Binding-site contacts:
Ligand atom C2 contacts residue ASN24 of chain 1.B at 3.1 Å.
Ligand atom O5' contacts residue GLU196 of chain 1.B at 2.6 Å (salt-bridge).
Ligand atom C4 contacts residue ASP52 of chain 1.B at 3.5 Å.
Ligand atom O2' contacts residue ASP27 of chain 1.B at 3.4 Å (salt-bridge).
Ligand atom C5 contacts residue TRP272 of chain 1.B at 3.6 Å (hydrophobic).
Ligand atom O5' contacts residue ASN185 of chain 1.B at 2.7 Å (h-bond).
Ligand atom C2 contacts residue TYR269 of chain 1.B at 3.1 Å (hydrophobic).
Ligand atom N4' contacts residue ASN198 of chain 1.B at 3.2 Å (h-bond).
Ligand atom C4' contacts residue MET176 of chain 1.B at 3.5 Å (hydrophobic).
Ligand atom O3' contacts residue ASN198 of chain 1.B at 3.1 Å (h-bond).
Ligand atom C4' contacts residue ASN198 of chain 1.B at 3.5 Å.
Ligand atom N3 contacts residue ASP52 of chain 1.B at 2.6 Å (salt-bridge).
Ligand atom C5' contacts residue ASN185 of chain 1.B at 3.8 Å.
Ligand atom C4' contacts residue GLU196 of chain 1.B at 3.3 Å.
Ligand atom O3' contacts residue THR149 of chain 1.B at 2.7 Å (h-bond).
Ligand atom C6 contacts residue TRP95 of chain 1.B at 3.5 Å (hydrophobic).
Ligand atom N7 contacts residue TRP95 of chain 1.B at 3.5 Å.
Ligand atom C5' contacts residue MET176 of chain 1.B at 3.6 Å (hydrophobic).
Ligand atom C3' contacts residue MET176 of chain 1.B at 3.7 Å (hydrophobic).
Ligand atom N1 contacts residue TRP95 of chain 1.B at 3.6 Å.
Ligand atom O3' contacts residue ASP273 of chain 1.B at 2.5 Å (salt-bridge).
Ligand atom C3' contacts residue CA1 of chain 1.E at 3.6 Å.
Ligand atom C2' contacts residue TRP272 of chain 1.B at 3.6 Å (hydrophobic).
Ligand atom O2' contacts residue CA1 of chain 1.E at 2.5 Å.
Ligand atom O2' contacts residue ASP52 of chain 1.B at 3.6 Å (salt-bridge).
Ligand atom C5' contacts residue GLU196 of chain 1.B at 3.1 Å.
Ligand atom N1 contacts residue TYR269 of chain 1.B at 3.1 Å (h-bond).
Ligand atom C1' contacts residue ASP52 of chain 1.B at 3.4 Å.
Ligand atom C2 contacts residue ASP52 of chain 1.B at 3.5 Å.
Ligand atom O2' contacts residue ASP273 of chain 1.B at 3.0 Å (salt-bridge).
Ligand atom N7 contacts residue TRP272 of chain 1.B at 3.5 Å.
Ligand atom O3' contacts residue CA1 of chain 1.E at 2.6 Å.
Ligand atom N3 contacts residue ASN24 of chain 1.B at 3.4 Å.
Ligand atom O6 contacts residue TRP95 of chain 1.B at 3.4 Å.
Ligand atom C5 contacts residue TRP95 of chain 1.B at 3.5 Å (hydrophobic).
Ligand atom C5' contacts residue TRP272 of chain 1.B at 3.7 Å (hydrophobic).
Ligand atom C2' contacts residue CA1 of chain 1.E at 3.5 Å.
Ligand atom C3' contacts residue ASP273 of chain 1.B at 3.2 Å.
Ligand atom O3' contacts residue MET176 of chain 1.B at 3.7 Å.
Ligand atom C9 contacts residue ASP52 of chain 1.B at 3.8 Å.

The protein below binds the small molecule below.
Small molecule (SMILES): O=c1[nH]cnc2c([C@@H]3N[C@H](CO)[C@@H](O)[C@H]3O)c[nH]c12

Sequence of chain 1.B:
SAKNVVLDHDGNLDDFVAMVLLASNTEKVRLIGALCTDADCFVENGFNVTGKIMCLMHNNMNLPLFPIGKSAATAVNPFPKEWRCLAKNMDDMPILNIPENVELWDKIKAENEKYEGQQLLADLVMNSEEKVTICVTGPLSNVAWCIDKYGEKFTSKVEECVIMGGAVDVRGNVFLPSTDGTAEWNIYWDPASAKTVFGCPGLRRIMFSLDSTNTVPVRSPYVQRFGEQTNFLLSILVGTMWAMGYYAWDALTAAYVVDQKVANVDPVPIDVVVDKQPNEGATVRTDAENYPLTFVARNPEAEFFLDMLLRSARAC